Binding-site contacts:
Ligand atom O6 contacts residue ASN143 of chain 4.A at 2.7 Å (h-bond).
Ligand atom C6 contacts residue ASN143 of chain 4.A at 3.0 Å.
Ligand atom C7 contacts residue ASN153 of chain 4.A at 4.3 Å.
Ligand atom C3 contacts residue ASN143 of chain 4.A at 3.3 Å.
Ligand atom O4 contacts residue ASN153 of chain 4.A at 3.9 Å.
Ligand atom O4 contacts residue ASN143 of chain 4.A at 4.2 Å.
Ligand atom C3 contacts residue ASN153 of chain 4.A at 3.4 Å.
Ligand atom C6 contacts residue ARG142 of chain 4.A at 3.4 Å.
Ligand atom C4 contacts residue ARG142 of chain 4.A at 3.9 Å.
Ligand atom N2 contacts residue ASN143 of chain 4.A at 3.5 Å (h-bond).
Ligand atom C7 contacts residue ASN143 of chain 4.A at 3.9 Å.
Ligand atom O3 contacts residue GLY154 of chain 4.A at 4.4 Å.
Ligand atom N2 contacts residue ASN153 of chain 4.A at 4.3 Å.
Ligand atom O7 contacts residue ASN143 of chain 4.A at 3.5 Å (h-bond).
Ligand atom C1 contacts residue ASN143 of chain 4.A at 1.4 Å.
Ligand atom C4 contacts residue ASN153 of chain 4.A at 3.8 Å.
Ligand atom O4 contacts residue ARG142 of chain 4.A at 3.1 Å.
Ligand atom C4 contacts residue ASN143 of chain 4.A at 3.0 Å.
Ligand atom O6 contacts residue ARG142 of chain 4.A at 3.8 Å.
Ligand atom C2 contacts residue ASN153 of chain 4.A at 3.8 Å.
Ligand atom C2 contacts residue ASN143 of chain 4.A at 2.5 Å.
Ligand atom O5 contacts residue ASN143 of chain 4.A at 2.4 Å (h-bond).
Ligand atom C5 contacts residue ARG142 of chain 4.A at 4.2 Å.
Ligand atom O7 contacts residue ASN153 of chain 4.A at 3.8 Å.
Ligand atom C5 contacts residue ASN143 of chain 4.A at 3.1 Å.
Ligand atom O3 contacts residue ASN143 of chain 4.A at 3.8 Å.
Ligand atom O3 contacts residue ASN153 of chain 4.A at 2.1 Å (h-bond).

The protein below binds the small molecule below.
Small molecule (SMILES): CC(=O)N[C@@H]1[C@@H](O)[C@H](O)[C@@H](CO)O[C@H]1O

Sequence of chain 4.A:
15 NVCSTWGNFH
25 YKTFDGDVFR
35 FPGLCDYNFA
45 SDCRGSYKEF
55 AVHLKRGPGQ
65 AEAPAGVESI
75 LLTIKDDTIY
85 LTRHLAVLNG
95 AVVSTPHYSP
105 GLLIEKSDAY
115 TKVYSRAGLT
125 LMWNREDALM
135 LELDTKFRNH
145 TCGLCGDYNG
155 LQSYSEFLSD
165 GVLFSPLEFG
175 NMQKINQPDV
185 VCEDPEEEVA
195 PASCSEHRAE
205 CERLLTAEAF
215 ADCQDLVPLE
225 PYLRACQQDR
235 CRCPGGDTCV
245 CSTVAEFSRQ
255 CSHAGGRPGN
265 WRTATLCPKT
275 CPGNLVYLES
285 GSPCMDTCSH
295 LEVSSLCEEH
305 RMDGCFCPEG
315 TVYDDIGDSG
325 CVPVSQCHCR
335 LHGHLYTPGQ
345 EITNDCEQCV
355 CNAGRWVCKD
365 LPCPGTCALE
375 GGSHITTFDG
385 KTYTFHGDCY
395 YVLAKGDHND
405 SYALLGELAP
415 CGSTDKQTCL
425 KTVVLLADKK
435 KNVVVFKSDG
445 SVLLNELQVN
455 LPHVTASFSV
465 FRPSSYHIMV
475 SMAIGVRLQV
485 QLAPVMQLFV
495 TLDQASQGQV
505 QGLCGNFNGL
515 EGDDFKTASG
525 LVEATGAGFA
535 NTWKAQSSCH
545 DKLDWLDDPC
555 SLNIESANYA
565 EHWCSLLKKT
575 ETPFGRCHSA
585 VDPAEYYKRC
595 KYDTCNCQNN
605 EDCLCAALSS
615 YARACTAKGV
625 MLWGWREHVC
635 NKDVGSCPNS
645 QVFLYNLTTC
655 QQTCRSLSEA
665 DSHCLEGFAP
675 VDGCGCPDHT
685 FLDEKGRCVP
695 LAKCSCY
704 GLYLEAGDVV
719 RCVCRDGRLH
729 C